Binding-site contacts:
Ligand atom C9 contacts residue LEU112 of chain 1.E at 3.8 Å (hydrophobic).
Ligand atom N13 contacts residue MET114 of chain 1.E at 3.7 Å.
Ligand atom N12 contacts residue LEU112 of chain 1.E at 3.8 Å.
Ligand atom C8 contacts residue ARG104 of chain 1.E at 3.5 Å.
Ligand atom N12 contacts residue THR144 of chain 1.D at 4.1 Å.
Ligand atom C1 contacts residue TRP143 of chain 1.D at 3.1 Å (hydrophobic).
Ligand atom C2 contacts residue TYR185 of chain 1.D at 4.0 Å (hydrophobic).
Ligand atom C7 contacts residue CYS188 of chain 1.D at 3.6 Å (hydrophobic).
Ligand atom C5 contacts residue MET114 of chain 1.E at 4.0 Å (hydrophobic).
Ligand atom C3 contacts residue TYR185 of chain 1.D at 4.3 Å (hydrophobic).
Ligand atom C6 contacts residue MET114 of chain 1.E at 3.8 Å (hydrophobic).
Ligand atom N13 contacts residue THR144 of chain 1.D at 3.8 Å.
Ligand atom C3 contacts residue TRP143 of chain 1.D at 3.8 Å (hydrophobic).
Ligand atom C8 contacts residue THR144 of chain 1.D at 4.0 Å.
Ligand atom C8 contacts residue LEU112 of chain 1.E at 3.8 Å (hydrophobic).
Ligand atom C1 contacts residue TYR192 of chain 1.D at 3.7 Å (hydrophobic).
Ligand atom C3 contacts residue TRP53 of chain 1.E at 3.7 Å (hydrophobic).
Ligand atom C2 contacts residue CYS187 of chain 1.D at 4.0 Å (hydrophobic).
Ligand atom C1 contacts residue TYR89 of chain 1.D at 3.1 Å (hydrophobic).
Ligand atom C2 contacts residue TRP143 of chain 1.D at 3.9 Å (hydrophobic).
Ligand atom C1 contacts residue SER142 of chain 1.D at 3.5 Å.
Ligand atom C10 contacts residue MET114 of chain 1.E at 4.2 Å (hydrophobic).
Ligand atom C10 contacts residue TRP143 of chain 1.D at 3.5 Å (hydrophobic).
Ligand atom C6 contacts residue TRP143 of chain 1.D at 3.4 Å (hydrophobic).
Ligand atom C7 contacts residue LEU112 of chain 1.E at 4.0 Å (hydrophobic).
Ligand atom C7 contacts residue TRP143 of chain 1.D at 4.3 Å (hydrophobic).
Ligand atom C2 contacts residue TYR192 of chain 1.D at 3.7 Å (hydrophobic).
Ligand atom C7 contacts residue TYR192 of chain 1.D at 3.1 Å (hydrophobic).
Ligand atom C4 contacts residue TRP143 of chain 1.D at 3.6 Å (hydrophobic).
Ligand atom C5 contacts residue TRP143 of chain 1.D at 3.8 Å (hydrophobic).
Ligand atom C9 contacts residue LEU102 of chain 1.E at 4.0 Å (hydrophobic).
Ligand atom C10 contacts residue THR144 of chain 1.D at 4.3 Å.
Ligand atom N12 contacts residue TRP143 of chain 1.D at 4.0 Å.
Ligand atom O14 contacts residue TRP143 of chain 1.D at 3.1 Å (h-bond).
Ligand atom C9 contacts residue ARG104 of chain 1.E at 4.1 Å.
Ligand atom N13 contacts residue TRP143 of chain 1.D at 4.1 Å.
Ligand atom C10 contacts residue LEU112 of chain 1.E at 4.2 Å (hydrophobic).
Ligand atom N11 contacts residue TRP143 of chain 1.D at 2.9 Å (h-bond).
Ligand atom C3 contacts residue TYR89 of chain 1.D at 3.7 Å (hydrophobic).
Ligand atom C9 contacts residue THR144 of chain 1.D at 3.6 Å.

Sequence of chain 1.E:
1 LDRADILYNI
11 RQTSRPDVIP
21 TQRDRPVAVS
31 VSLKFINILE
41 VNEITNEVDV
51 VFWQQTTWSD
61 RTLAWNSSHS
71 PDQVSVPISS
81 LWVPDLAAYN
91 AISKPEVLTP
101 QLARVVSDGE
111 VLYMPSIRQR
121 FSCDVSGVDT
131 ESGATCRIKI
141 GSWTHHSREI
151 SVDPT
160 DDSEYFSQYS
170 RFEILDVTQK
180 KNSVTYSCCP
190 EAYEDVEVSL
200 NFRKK

Sequence of chain 1.D:
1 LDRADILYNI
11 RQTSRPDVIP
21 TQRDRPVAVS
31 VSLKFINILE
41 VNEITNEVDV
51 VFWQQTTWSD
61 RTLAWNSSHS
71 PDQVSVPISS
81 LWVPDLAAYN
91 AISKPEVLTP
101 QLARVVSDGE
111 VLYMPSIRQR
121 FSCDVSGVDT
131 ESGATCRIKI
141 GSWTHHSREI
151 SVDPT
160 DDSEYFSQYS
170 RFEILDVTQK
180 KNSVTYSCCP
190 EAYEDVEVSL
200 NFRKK

A protein and the small-molecule ligand that binds it are described below.
Small molecule (SMILES): C[C@H](CCOc1nccn1C)N(C)C